Sequence of chain 55.E:
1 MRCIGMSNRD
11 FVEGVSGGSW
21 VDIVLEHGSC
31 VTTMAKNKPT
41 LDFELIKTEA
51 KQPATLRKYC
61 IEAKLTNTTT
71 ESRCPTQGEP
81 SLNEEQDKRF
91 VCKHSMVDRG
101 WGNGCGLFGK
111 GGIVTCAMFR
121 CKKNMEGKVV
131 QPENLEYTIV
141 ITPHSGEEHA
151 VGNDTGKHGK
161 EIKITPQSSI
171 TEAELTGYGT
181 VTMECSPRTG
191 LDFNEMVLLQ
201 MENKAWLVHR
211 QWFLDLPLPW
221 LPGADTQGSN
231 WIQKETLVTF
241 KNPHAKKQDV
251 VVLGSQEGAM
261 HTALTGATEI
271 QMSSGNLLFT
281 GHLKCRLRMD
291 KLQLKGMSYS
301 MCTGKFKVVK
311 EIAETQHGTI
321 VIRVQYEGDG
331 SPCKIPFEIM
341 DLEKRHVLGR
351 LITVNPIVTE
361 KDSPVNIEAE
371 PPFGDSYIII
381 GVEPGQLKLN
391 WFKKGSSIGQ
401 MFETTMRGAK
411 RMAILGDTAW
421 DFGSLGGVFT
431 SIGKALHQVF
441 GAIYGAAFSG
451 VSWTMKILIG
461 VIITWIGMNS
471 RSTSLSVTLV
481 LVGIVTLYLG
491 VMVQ

Binding-site contacts:
Ligand atom O7 contacts residue THR155 of chain 55.E at 4.1 Å.
Ligand atom C1 contacts residue HIS149 of chain 55.E at 4.2 Å.
Ligand atom C6 contacts residue LYS157 of chain 55.E at 4.2 Å.
Ligand atom C1 contacts residue ASN153 of chain 55.E at 1.4 Å.
Ligand atom O5 contacts residue THR155 of chain 55.E at 3.8 Å.
Ligand atom C6 contacts residue THR155 of chain 55.E at 4.4 Å.
Ligand atom C4 contacts residue ASN153 of chain 55.E at 4.2 Å.
Ligand atom C7 contacts residue ASN153 of chain 55.E at 3.5 Å.
Ligand atom C2 contacts residue HIS149 of chain 55.E at 3.6 Å.
Ligand atom C5 contacts residue ASN153 of chain 55.E at 3.7 Å.
Ligand atom C6 contacts residue HIS158 of chain 55.E at 4.3 Å.
Ligand atom C8 contacts residue GLY102 of chain 30.E at 4.2 Å.
Ligand atom N2 contacts residue HIS149 of chain 55.E at 3.4 Å.
Ligand atom C3 contacts residue ASN153 of chain 55.E at 3.8 Å.
Ligand atom O5 contacts residue GLY156 of chain 55.E at 4.3 Å.
Ligand atom O5 contacts residue HIS158 of chain 55.E at 3.1 Å.
Ligand atom C2 contacts residue ASN153 of chain 55.E at 2.5 Å.
Ligand atom O6 contacts residue HIS158 of chain 55.E at 3.8 Å.
Ligand atom O3 contacts residue HIS149 of chain 55.E at 4.1 Å.
Ligand atom O6 contacts residue LYS157 of chain 55.E at 4.2 Å.
Ligand atom O7 contacts residue ASN153 of chain 55.E at 3.8 Å.
Ligand atom C5 contacts residue THR155 of chain 55.E at 3.9 Å.
Ligand atom C1 contacts residue THR155 of chain 55.E at 3.9 Å.
Ligand atom N2 contacts residue ASN153 of chain 55.E at 2.9 Å (h-bond).
Ligand atom C1 contacts residue HIS158 of chain 55.E at 3.8 Å.
Ligand atom C5 contacts residue HIS158 of chain 55.E at 4.3 Å.
Ligand atom O5 contacts residue ASN153 of chain 55.E at 2.4 Å (h-bond).

Sequence of chain 30.E:
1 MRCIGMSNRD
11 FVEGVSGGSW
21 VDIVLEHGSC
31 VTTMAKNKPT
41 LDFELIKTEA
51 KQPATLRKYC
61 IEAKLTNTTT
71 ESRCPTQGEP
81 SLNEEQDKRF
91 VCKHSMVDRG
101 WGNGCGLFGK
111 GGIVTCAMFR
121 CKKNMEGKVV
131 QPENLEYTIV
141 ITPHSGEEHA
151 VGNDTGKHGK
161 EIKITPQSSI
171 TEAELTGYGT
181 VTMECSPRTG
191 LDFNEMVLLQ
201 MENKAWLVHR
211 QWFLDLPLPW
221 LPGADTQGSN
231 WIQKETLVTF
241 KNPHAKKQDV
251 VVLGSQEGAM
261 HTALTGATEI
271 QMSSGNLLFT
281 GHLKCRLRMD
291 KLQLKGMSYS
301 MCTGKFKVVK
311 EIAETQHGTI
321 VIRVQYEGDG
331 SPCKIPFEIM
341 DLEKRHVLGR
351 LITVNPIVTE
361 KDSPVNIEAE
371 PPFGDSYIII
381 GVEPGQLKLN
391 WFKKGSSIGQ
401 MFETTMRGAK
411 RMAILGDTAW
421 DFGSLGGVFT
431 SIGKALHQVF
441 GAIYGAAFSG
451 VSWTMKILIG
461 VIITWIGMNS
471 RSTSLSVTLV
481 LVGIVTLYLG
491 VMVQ

The small molecule below binds the protein below.
Small molecule (SMILES): CC(=O)N[C@@H]1[C@@H](O)[C@H](O)[C@@H](CO)O[C@H]1O